Sequence of chain 1.D:
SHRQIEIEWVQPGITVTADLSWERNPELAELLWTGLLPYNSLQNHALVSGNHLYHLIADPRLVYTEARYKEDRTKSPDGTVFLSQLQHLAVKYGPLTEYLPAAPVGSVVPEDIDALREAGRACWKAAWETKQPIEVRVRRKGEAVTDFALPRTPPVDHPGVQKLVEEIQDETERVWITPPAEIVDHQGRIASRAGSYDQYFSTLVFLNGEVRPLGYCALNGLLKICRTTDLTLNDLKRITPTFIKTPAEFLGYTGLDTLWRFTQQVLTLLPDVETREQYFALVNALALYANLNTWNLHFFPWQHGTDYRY

The protein below binds the small molecule below.
Small molecule (SMILES): N[C@@H](Cc1c[nH]c2ccccc12)C(=O)O

Binding-site contacts:
Ligand atom CD2 contacts residue PHE271 of chain 1.C at 3.7 Å (hydrophobic).
Ligand atom CE2 contacts residue PHE271 of chain 1.C at 3.5 Å (hydrophobic).
Ligand atom CB contacts residue PHE271 of chain 1.C at 3.9 Å (hydrophobic).
Ligand atom CH2 contacts residue PHE271 of chain 1.C at 4.0 Å (hydrophobic).
Ligand atom CZ3 contacts residue TYR237 of chain 1.D at 3.5 Å (hydrophobic).
Ligand atom NE1 contacts residue PHE271 of chain 1.C at 3.5 Å.
Ligand atom CZ2 contacts residue PHE271 of chain 1.C at 3.8 Å (hydrophobic).
Ligand atom C contacts residue TYR74 of chain 1.D at 3.5 Å (hydrophobic).
Ligand atom CG contacts residue PHE271 of chain 1.C at 3.4 Å (hydrophobic).
Ligand atom CE2 contacts residue LEU106 of chain 1.D at 4.0 Å (hydrophobic).
Ligand atom OXT contacts residue SER69 of chain 1.D at 3.0 Å (h-bond).
Ligand atom CE3 contacts residue ARG233 of chain 1.D at 4.0 Å.
Ligand atom NE1 contacts residue LEU106 of chain 1.D at 3.7 Å.
Ligand atom C contacts residue SER69 of chain 1.D at 4.1 Å.
Ligand atom CE3 contacts residue GLU231 of chain 1.C at 4.0 Å.
Ligand atom N contacts residue PHE271 of chain 1.C at 3.9 Å.
Ligand atom CA contacts residue SER69 of chain 1.D at 3.9 Å.
Ligand atom O contacts residue LEU67 of chain 1.D at 2.9 Å (h-bond).
Ligand atom NE1 contacts residue GLU118 of chain 1.D at 4.0 Å.
Ligand atom N contacts residue SER69 of chain 1.D at 2.5 Å (h-bond).
Ligand atom C contacts residue ALA66 of chain 1.D at 3.7 Å (hydrophobic).
Ligand atom CZ2 contacts residue THR267 of chain 1.C at 3.9 Å.
Ligand atom C contacts residue VAL68 of chain 1.D at 3.6 Å (hydrophobic).
Ligand atom CB contacts residue TYR74 of chain 1.D at 4.0 Å (hydrophobic).
Ligand atom CB contacts residue PHE227 of chain 1.C at 3.7 Å (hydrophobic).
Ligand atom CA contacts residue TYR74 of chain 1.D at 3.5 Å (hydrophobic).
Ligand atom CE3 contacts residue PHE271 of chain 1.C at 4.0 Å (hydrophobic).
Ligand atom OXT contacts residue LEU67 of chain 1.D at 3.2 Å (h-bond).
Ligand atom OXT contacts residue VAL68 of chain 1.D at 2.6 Å (h-bond).
Ligand atom CZ3 contacts residue GLU231 of chain 1.C at 3.4 Å.
Ligand atom CE3 contacts residue PHE227 of chain 1.C at 4.1 Å (hydrophobic).
Ligand atom CH2 contacts residue TYR237 of chain 1.D at 3.1 Å (hydrophobic).
Ligand atom C contacts residue LEU67 of chain 1.D at 3.5 Å (hydrophobic).
Ligand atom CD1 contacts residue PHE271 of chain 1.C at 3.5 Å (hydrophobic).
Ligand atom O contacts residue TYR74 of chain 1.D at 2.7 Å (h-bond).
Ligand atom OXT contacts residue ALA66 of chain 1.D at 3.5 Å.
Ligand atom O contacts residue VAL68 of chain 1.D at 3.9 Å.
Ligand atom O contacts residue PHE227 of chain 1.C at 3.9 Å.
Ligand atom N contacts residue GLU118 of chain 1.D at 3.7 Å.
Ligand atom O contacts residue ALA66 of chain 1.D at 3.4 Å.

Sequence of chain 1.C:
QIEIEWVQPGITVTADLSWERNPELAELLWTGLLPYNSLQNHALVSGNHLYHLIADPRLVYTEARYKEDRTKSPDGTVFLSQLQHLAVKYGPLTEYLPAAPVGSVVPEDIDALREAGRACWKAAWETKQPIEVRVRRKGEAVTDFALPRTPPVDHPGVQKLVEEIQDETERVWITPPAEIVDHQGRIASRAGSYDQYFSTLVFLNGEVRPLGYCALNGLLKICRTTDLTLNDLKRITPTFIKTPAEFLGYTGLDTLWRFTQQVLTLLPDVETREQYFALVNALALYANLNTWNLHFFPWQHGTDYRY